Sequence of chain 2.A:
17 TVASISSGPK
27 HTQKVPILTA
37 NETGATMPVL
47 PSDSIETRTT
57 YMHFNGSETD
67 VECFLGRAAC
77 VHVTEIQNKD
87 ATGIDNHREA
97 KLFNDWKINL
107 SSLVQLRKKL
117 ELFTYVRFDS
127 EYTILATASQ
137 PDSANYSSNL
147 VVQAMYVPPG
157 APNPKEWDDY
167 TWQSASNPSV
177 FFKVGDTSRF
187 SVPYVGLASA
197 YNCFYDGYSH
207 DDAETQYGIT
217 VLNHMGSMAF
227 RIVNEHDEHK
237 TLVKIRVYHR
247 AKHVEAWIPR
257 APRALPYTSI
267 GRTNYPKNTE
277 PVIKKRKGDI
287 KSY

Binding-site contacts:
Ligand atom C3C contacts residue TYR128 of chain 2.A at 3.6 Å (hydrophobic).
Ligand atom C31 contacts residue ALA150 of chain 2.A at 3.5 Å (hydrophobic).
Ligand atom CL1 contacts residue ASN105 of chain 2.A at 3.3 Å.
Ligand atom O1A contacts residue VAL122 of chain 2.A at 4.0 Å.
Ligand atom C31 contacts residue PRO174 of chain 2.A at 3.3 Å (hydrophobic).
Ligand atom N2 contacts residue PHE186 of chain 2.A at 4.0 Å.
Ligand atom CL1 contacts residue ILE104 of chain 2.A at 3.6 Å.
Ligand atom C7C contacts residue TYR128 of chain 2.A at 3.5 Å (hydrophobic).
Ligand atom C5C contacts residue TYR128 of chain 2.A at 3.7 Å (hydrophobic).
Ligand atom C2C contacts residue VAL188 of chain 2.A at 2.8 Å (hydrophobic).
Ligand atom C1C contacts residue TYR152 of chain 2.A at 3.9 Å (hydrophobic).
Ligand atom N3A contacts residue ASN219 of chain 2.A at 3.4 Å (h-bond).
Ligand atom C5A contacts residue VAL122 of chain 2.A at 3.9 Å (hydrophobic).
Ligand atom C4B contacts residue LEU106 of chain 2.A at 3.7 Å (hydrophobic).
Ligand atom N2 contacts residue PRO174 of chain 2.A at 3.7 Å.
Ligand atom C5C contacts residue ILE104 of chain 2.A at 4.0 Å (hydrophobic).
Ligand atom C5 contacts residue PHE186 of chain 2.A at 3.7 Å (hydrophobic).
Ligand atom C4C contacts residue TYR152 of chain 2.A at 3.9 Å (hydrophobic).
Ligand atom C5A contacts residue CYS199 of chain 2.A at 3.9 Å (hydrophobic).
Ligand atom O1B contacts residue MET221 of chain 2.A at 3.8 Å.
Ligand atom C3B contacts residue TYR197 of chain 2.A at 3.3 Å (hydrophobic).
Ligand atom N2 contacts residue ALA24 of chain 2.C at 3.1 Å.
Ligand atom O1 contacts residue TYR152 of chain 2.A at 3.9 Å.
Ligand atom C4 contacts residue TYR152 of chain 2.A at 3.7 Å (hydrophobic).
Ligand atom O1 contacts residue PHE186 of chain 2.A at 3.8 Å.
Ligand atom C31 contacts residue SER175 of chain 2.A at 3.5 Å.
Ligand atom C3B contacts residue LEU106 of chain 2.A at 3.8 Å (hydrophobic).
Ligand atom C4A contacts residue ASN198 of chain 2.A at 3.9 Å.
Ligand atom O1 contacts residue ALA24 of chain 2.C at 3.4 Å.
Ligand atom C31 contacts residue VAL176 of chain 2.A at 3.3 Å (hydrophobic).
Ligand atom CM1 contacts residue CYS199 of chain 2.A at 3.8 Å (hydrophobic).
Ligand atom C6C contacts residue VAL191 of chain 2.A at 3.3 Å (hydrophobic).
Ligand atom C3 contacts residue PRO174 of chain 2.A at 3.7 Å (hydrophobic).
Ligand atom C3 contacts residue PHE186 of chain 2.A at 3.9 Å (hydrophobic).
Ligand atom C3C contacts residue VAL188 of chain 2.A at 3.3 Å (hydrophobic).
Ligand atom C2B contacts residue TYR197 of chain 2.A at 3.3 Å (hydrophobic).
Ligand atom C5 contacts residue TYR152 of chain 2.A at 3.6 Å (hydrophobic).
Ligand atom O1 contacts residue VAL188 of chain 2.A at 3.8 Å.
Ligand atom CL1 contacts residue MET221 of chain 2.A at 3.8 Å.
Ligand atom C4 contacts residue PHE186 of chain 2.A at 3.7 Å (hydrophobic).

Sequence of chain 2.C:
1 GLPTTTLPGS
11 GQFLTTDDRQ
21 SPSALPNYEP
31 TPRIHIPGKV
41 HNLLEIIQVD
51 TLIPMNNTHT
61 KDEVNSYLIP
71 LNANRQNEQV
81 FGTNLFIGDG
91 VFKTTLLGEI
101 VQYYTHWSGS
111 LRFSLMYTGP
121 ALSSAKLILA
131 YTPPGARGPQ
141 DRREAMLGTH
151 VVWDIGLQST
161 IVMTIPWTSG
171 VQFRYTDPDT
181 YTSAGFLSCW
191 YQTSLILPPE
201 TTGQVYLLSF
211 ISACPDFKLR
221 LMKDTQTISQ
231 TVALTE

This small molecule binds to this protein.
Small molecule (SMILES): Cc1cc(CCCCCCCOc2ccc(C3=N[C@@H](C)CO3)cc2Cl)on1

Sequence of chain 3.C:
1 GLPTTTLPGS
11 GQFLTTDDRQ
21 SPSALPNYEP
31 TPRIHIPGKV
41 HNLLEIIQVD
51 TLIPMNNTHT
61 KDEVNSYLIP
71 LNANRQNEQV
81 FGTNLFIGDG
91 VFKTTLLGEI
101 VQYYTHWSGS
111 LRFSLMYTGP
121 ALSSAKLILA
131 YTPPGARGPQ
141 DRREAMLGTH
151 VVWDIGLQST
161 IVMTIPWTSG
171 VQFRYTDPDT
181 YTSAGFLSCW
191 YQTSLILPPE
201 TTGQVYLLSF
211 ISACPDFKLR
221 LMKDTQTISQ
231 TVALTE